The small molecule below binds the protein below.
Small molecule (SMILES): c1ccc2cnccc2c1

Binding-site contacts:
Ligand atom C3 contacts residue LEU174 of chain 1.A at 3.8 Å (hydrophobic).
Ligand atom C1 contacts residue ALA71 of chain 1.A at 3.9 Å (hydrophobic).
Ligand atom N2 contacts residue GLU122 of chain 1.A at 3.6 Å.
Ligand atom C8 contacts residue PHE328 of chain 1.A at 3.4 Å (hydrophobic).
Ligand atom C5 contacts residue THR184 of chain 1.A at 3.8 Å.
Ligand atom C7 contacts residue LEU50 of chain 1.A at 4.1 Å (hydrophobic).
Ligand atom C8A contacts residue LEU50 of chain 1.A at 4.3 Å (hydrophobic).
Ligand atom C4A contacts residue THR184 of chain 1.A at 4.3 Å.
Ligand atom C4A contacts residue VAL58 of chain 1.A at 4.1 Å (hydrophobic).
Ligand atom C5 contacts residue VAL58 of chain 1.A at 3.8 Å (hydrophobic).
Ligand atom N2 contacts residue LEU174 of chain 1.A at 4.0 Å.
Ligand atom C4 contacts residue LEU174 of chain 1.A at 3.6 Å (hydrophobic).
Ligand atom C4 contacts residue ALA71 of chain 1.A at 3.6 Å (hydrophobic).
Ligand atom C3 contacts residue VAL124 of chain 1.A at 3.7 Å (hydrophobic).
Ligand atom C7 contacts residue PHE328 of chain 1.A at 4.1 Å (hydrophobic).
Ligand atom C3 contacts residue VAL105 of chain 1.A at 4.3 Å (hydrophobic).
Ligand atom C5 contacts residue LEU174 of chain 1.A at 4.1 Å (hydrophobic).
Ligand atom C8 contacts residue LEU174 of chain 1.A at 3.9 Å (hydrophobic).
Ligand atom C3 contacts residue TYR123 of chain 1.A at 4.2 Å (hydrophobic).
Ligand atom C1 contacts residue LEU50 of chain 1.A at 4.2 Å (hydrophobic).
Ligand atom C1 contacts residue VAL124 of chain 1.A at 3.7 Å (hydrophobic).
Ligand atom C1 contacts residue LEU174 of chain 1.A at 4.0 Å (hydrophobic).
Ligand atom C8A contacts residue LEU174 of chain 1.A at 3.8 Å (hydrophobic).
Ligand atom C7 contacts residue LEU174 of chain 1.A at 4.4 Å (hydrophobic).
Ligand atom C4A contacts residue LEU174 of chain 1.A at 3.6 Å (hydrophobic).
Ligand atom C4 contacts residue THR184 of chain 1.A at 4.0 Å.
Ligand atom C8A contacts residue PHE328 of chain 1.A at 4.3 Å (hydrophobic).
Ligand atom C4A contacts residue ALA71 of chain 1.A at 4.0 Å (hydrophobic).
Ligand atom N2 contacts residue TYR123 of chain 1.A at 3.7 Å.
Ligand atom C3 contacts residue ALA71 of chain 1.A at 3.4 Å (hydrophobic).
Ligand atom N2 contacts residue ALA71 of chain 1.A at 3.6 Å.
Ligand atom C1 contacts residue PHE328 of chain 1.A at 3.9 Å (hydrophobic).
Ligand atom C8A contacts residue ALA71 of chain 1.A at 4.1 Å (hydrophobic).
Ligand atom C8 contacts residue LEU50 of chain 1.A at 3.9 Å (hydrophobic).
Ligand atom C4 contacts residue GLU122 of chain 1.A at 4.2 Å.
Ligand atom C3 contacts residue GLU122 of chain 1.A at 3.2 Å.
Ligand atom C6 contacts residue VAL58 of chain 1.A at 3.8 Å (hydrophobic).
Ligand atom C1 contacts residue TYR123 of chain 1.A at 3.8 Å (hydrophobic).
Ligand atom N2 contacts residue VAL124 of chain 1.A at 2.9 Å (h-bond).
Ligand atom C7 contacts residue VAL58 of chain 1.A at 4.2 Å (hydrophobic).

Sequence of chain 1.A:
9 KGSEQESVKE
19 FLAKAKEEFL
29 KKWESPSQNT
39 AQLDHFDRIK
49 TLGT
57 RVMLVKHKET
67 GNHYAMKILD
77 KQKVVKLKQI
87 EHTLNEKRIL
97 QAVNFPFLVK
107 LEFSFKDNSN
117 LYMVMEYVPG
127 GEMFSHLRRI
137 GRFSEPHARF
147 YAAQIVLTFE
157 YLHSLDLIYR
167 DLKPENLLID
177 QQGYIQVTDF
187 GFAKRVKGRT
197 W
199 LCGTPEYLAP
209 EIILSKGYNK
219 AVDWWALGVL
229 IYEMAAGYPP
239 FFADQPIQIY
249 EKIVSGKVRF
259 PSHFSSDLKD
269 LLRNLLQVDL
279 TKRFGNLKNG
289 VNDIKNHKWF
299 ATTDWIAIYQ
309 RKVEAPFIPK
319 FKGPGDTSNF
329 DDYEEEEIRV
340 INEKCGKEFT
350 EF